The protein below binds the small molecule below.
Small molecule (SMILES): Cc1cn([C@H]2C[C@H](O)[C@@H](COP(=O)(O)NP(=O)(O)OP(=O)(O)O)O2)c(=O)[nH]c1=O

Sequence of chain 1.P:
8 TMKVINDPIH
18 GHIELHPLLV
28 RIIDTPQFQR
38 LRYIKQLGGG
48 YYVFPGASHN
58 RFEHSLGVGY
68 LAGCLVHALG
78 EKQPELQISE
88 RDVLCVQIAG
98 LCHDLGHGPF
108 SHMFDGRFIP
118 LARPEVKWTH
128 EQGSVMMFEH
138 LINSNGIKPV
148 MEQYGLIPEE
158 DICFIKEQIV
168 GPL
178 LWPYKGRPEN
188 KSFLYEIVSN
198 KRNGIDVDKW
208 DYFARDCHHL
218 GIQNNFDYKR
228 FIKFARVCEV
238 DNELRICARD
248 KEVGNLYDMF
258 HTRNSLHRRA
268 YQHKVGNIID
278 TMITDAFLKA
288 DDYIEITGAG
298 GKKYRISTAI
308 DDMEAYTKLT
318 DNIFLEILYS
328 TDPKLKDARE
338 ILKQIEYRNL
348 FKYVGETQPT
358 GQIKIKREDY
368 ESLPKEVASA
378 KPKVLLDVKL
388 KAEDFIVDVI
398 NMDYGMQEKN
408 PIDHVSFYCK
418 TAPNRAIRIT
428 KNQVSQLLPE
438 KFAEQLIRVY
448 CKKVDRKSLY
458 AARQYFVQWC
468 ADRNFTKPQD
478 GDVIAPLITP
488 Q

Binding-site contacts:
Ligand atom PG contacts residue LYS206 of chain 1.P at 3.4 Å.
Ligand atom O2A contacts residue HIS127 of chain 1.P at 3.1 Å (h-bond).
Ligand atom O1G contacts residue LYS206 of chain 1.P at 3.6 Å.
Ligand atom PA contacts residue ASP205 of chain 1.P at 3.2 Å.
Ligand atom O1A contacts residue FE1 of chain 1.OD at 2.5 Å.
Ligand atom O3G contacts residue LYS206 of chain 1.P at 3.6 Å.
Ligand atom O2B contacts residue ASP205 of chain 1.P at 3.2 Å (salt-bridge).
Ligand atom O3' contacts residue TYR209 of chain 1.P at 3.5 Å.
Ligand atom C5M contacts residue ASP277 of chain 1.P at 3.6 Å.
Ligand atom O3' contacts residue GLN43 of chain 1.P at 3.3 Å (h-bond).
Ligand atom O4' contacts residue HIS109 of chain 1.P at 3.2 Å.
Ligand atom O3G contacts residue MG1 of chain 1.PD at 3.5 Å.
Ligand atom O1B contacts residue HIS109 of chain 1.P at 3.4 Å (h-bond).
Ligand atom O1A contacts residue HIS61 of chain 1.P at 3.4 Å (h-bond).
Ligand atom O2A contacts residue ASP101 of chain 1.P at 3.0 Å (salt-bridge).
Ligand atom C3' contacts residue ASP213 of chain 1.P at 3.6 Å.
Ligand atom O1G contacts residue TYR209 of chain 1.P at 2.8 Å (h-bond).
Ligand atom O1A contacts residue TYR209 of chain 1.P at 3.6 Å.
Ligand atom PA contacts residue FE1 of chain 1.OD at 3.2 Å.
Ligand atom O2G contacts residue MG1 of chain 1.PD at 2.6 Å.
Ligand atom O1G contacts residue ARG260 of chain 1.P at 3.1 Å (salt-bridge).
Ligand atom O2B contacts residue MG1 of chain 1.PD at 2.5 Å.
Ligand atom O4 contacts residue GLN269 of chain 1.P at 3.2 Å (h-bond).
Ligand atom O5' contacts residue HIS109 of chain 1.P at 3.1 Å (h-bond).
Ligand atom N3A contacts residue ASP205 of chain 1.P at 2.5 Å (salt-bridge).
Ligand atom O1A contacts residue ARG58 of chain 1.P at 3.1 Å (salt-bridge).
Ligand atom O3' contacts residue ASP213 of chain 1.P at 2.7 Å (salt-bridge).
Ligand atom O2A contacts residue ARG58 of chain 1.P at 3.6 Å.
Ligand atom O2A contacts residue FE1 of chain 1.OD at 3.2 Å.
Ligand atom O1A contacts residue ASP205 of chain 1.P at 3.1 Å (salt-bridge).
Ligand atom O2 contacts residue HIS264 of chain 1.P at 3.6 Å.
Ligand atom C2' contacts residue TYR268 of chain 1.P at 3.6 Å (hydrophobic).
Ligand atom PB contacts residue ASP205 of chain 1.P at 3.5 Å.
Ligand atom C3' contacts residue TYR209 of chain 1.P at 3.5 Å (hydrophobic).
Ligand atom O1A contacts residue ASP101 of chain 1.P at 3.4 Å (salt-bridge).
Ligand atom O2G contacts residue LYS206 of chain 1.P at 2.7 Å (salt-bridge).
Ligand atom PG contacts residue MG1 of chain 1.PD at 3.5 Å.
Ligand atom O4' contacts residue ARG58 of chain 1.P at 3.4 Å (salt-bridge).
Ligand atom O1B contacts residue HIS127 of chain 1.P at 3.2 Å.
Ligand atom O2A contacts residue ASP205 of chain 1.P at 3.6 Å.